A small-molecule ligand and the protein it binds are described below.
Small molecule (SMILES): CC(=O)N[C@H]1[C@H]([C@H](O)[C@H](O)CO)O[C@](O)(C(=O)O)C[C@@H]1O

Sequence of chain 1.B:
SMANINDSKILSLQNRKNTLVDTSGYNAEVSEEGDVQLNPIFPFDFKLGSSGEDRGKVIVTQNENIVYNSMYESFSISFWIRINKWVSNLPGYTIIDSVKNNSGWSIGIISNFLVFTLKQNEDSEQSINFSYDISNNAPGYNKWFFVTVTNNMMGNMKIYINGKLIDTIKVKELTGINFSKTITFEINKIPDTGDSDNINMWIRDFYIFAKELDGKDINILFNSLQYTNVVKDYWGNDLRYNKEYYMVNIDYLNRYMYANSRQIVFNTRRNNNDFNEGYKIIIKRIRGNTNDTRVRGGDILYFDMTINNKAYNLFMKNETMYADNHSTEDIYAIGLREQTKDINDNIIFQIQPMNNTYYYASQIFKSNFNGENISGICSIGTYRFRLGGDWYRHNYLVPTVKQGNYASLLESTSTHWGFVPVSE

Binding-site contacts:
Ligand atom O4 contacts residue ILE314 of chain 1.B at 4.0 Å.
Ligand atom C10 contacts residue ILE314 of chain 1.B at 4.5 Å (hydrophobic).
Ligand atom O7 contacts residue SER268 of chain 1.B at 2.9 Å (h-bond).
Ligand atom C10 contacts residue ARG269 of chain 1.B at 3.7 Å.
Ligand atom O4 contacts residue TYR286 of chain 1.B at 2.6 Å (h-bond).
Ligand atom O1B contacts residue TYR265 of chain 1.B at 3.7 Å.
Ligand atom C11 contacts residue TYR319 of chain 1.B at 3.7 Å (hydrophobic).
Ligand atom O4 contacts residue ALA266 of chain 1.B at 2.7 Å (h-bond).
Ligand atom C4 contacts residue ALA266 of chain 1.B at 3.5 Å (hydrophobic).
Ligand atom C5 contacts residue ALA266 of chain 1.B at 3.5 Å (hydrophobic).
Ligand atom N5 contacts residue ALA266 of chain 1.B at 4.3 Å.
Ligand atom C11 contacts residue ILE314 of chain 1.B at 4.1 Å (hydrophobic).
Ligand atom C5 contacts residue SER268 of chain 1.B at 4.4 Å.
Ligand atom O7 contacts residue ASN267 of chain 1.B at 3.8 Å.
Ligand atom O4 contacts residue TYR265 of chain 1.B at 4.1 Å.
Ligand atom C4 contacts residue ILE314 of chain 1.B at 4.3 Å (hydrophobic).
Ligand atom C11 contacts residue LEU343 of chain 1.B at 4.4 Å (hydrophobic).
Ligand atom C3 contacts residue TYR286 of chain 1.B at 3.7 Å (hydrophobic).
Ligand atom C5 contacts residue ASN267 of chain 1.B at 4.5 Å.
Ligand atom C4 contacts residue TYR286 of chain 1.B at 3.4 Å (hydrophobic).
Ligand atom O9 contacts residue GLY395 of chain 1.B at 4.5 Å.
Ligand atom O10 contacts residue SER268 of chain 1.B at 3.0 Å (h-bond).
Ligand atom N5 contacts residue ILE314 of chain 1.B at 4.4 Å.
Ligand atom C10 contacts residue ALA266 of chain 1.B at 4.3 Å (hydrophobic).
Ligand atom O10 contacts residue ALA266 of chain 1.B at 3.6 Å.
Ligand atom O10 contacts residue ASN267 of chain 1.B at 3.4 Å (h-bond).
Ligand atom C2 contacts residue TYR265 of chain 1.B at 4.2 Å (hydrophobic).
Ligand atom C4 contacts residue TYR265 of chain 1.B at 4.4 Å (hydrophobic).
Ligand atom O1A contacts residue TYR265 of chain 1.B at 4.3 Å.
Ligand atom C10 contacts residue SER268 of chain 1.B at 4.0 Å.
Ligand atom O9 contacts residue SER268 of chain 1.B at 3.9 Å.
Ligand atom C3 contacts residue ALA266 of chain 1.B at 3.6 Å (hydrophobic).
Ligand atom C10 contacts residue ASN267 of chain 1.B at 4.4 Å.
Ligand atom C3 contacts residue TYR265 of chain 1.B at 3.2 Å (hydrophobic).
Ligand atom C1 contacts residue TYR265 of chain 1.B at 3.9 Å (hydrophobic).
Ligand atom C11 contacts residue ARG269 of chain 1.B at 3.9 Å.
Ligand atom C7 contacts residue SER268 of chain 1.B at 3.8 Å.
Ligand atom O10 contacts residue ARG269 of chain 1.B at 2.8 Å (salt-bridge).